Binding-site contacts:
Ligand atom C4 contacts residue GLU44 of chain 1.B at 3.9 Å.
Ligand atom O3 contacts residue GLU111 of chain 1.B at 3.1 Å (salt-bridge).
Ligand atom O5 contacts residue TYR155 of chain 1.B at 3.4 Å.
Ligand atom O3 contacts residue TRP340 of chain 1.B at 3.6 Å.
Ligand atom C4 contacts residue ARG66 of chain 1.B at 3.6 Å.
Ligand atom O6 contacts residue TYR155 of chain 1.B at 3.3 Å (h-bond).
Ligand atom C1 contacts residue ASP14 of chain 1.B at 3.9 Å.
Ligand atom C3 contacts residue ARG66 of chain 1.B at 3.9 Å.
Ligand atom O2 contacts residue ASP65 of chain 1.B at 2.8 Å (salt-bridge).
Ligand atom O2 contacts residue LYS15 of chain 1.B at 2.9 Å (salt-bridge).
Ligand atom O4 contacts residue ARG344 of chain 1.B at 3.6 Å (salt-bridge).
Ligand atom C6 contacts residue TYR155 of chain 1.B at 3.8 Å (hydrophobic).
Ligand atom C3 contacts residue GLU111 of chain 1.B at 3.7 Å.
Ligand atom C6 contacts residue ARG344 of chain 1.B at 3.6 Å.
Ligand atom C1 contacts residue ASN12 of chain 1.B at 4.0 Å.
Ligand atom C3 contacts residue TRP62 of chain 1.B at 3.7 Å (hydrophobic).
Ligand atom C4 contacts residue TYR155 of chain 1.B at 4.0 Å (hydrophobic).
Ligand atom C2 contacts residue GLU111 of chain 1.B at 3.2 Å.
Ligand atom C6 contacts residue PRO154 of chain 1.B at 3.7 Å (hydrophobic).
Ligand atom O1 contacts residue ASP14 of chain 1.B at 3.5 Å (salt-bridge).
Ligand atom C4 contacts residue TRP340 of chain 1.B at 3.7 Å (hydrophobic).
Ligand atom O1 contacts residue ASN12 of chain 1.B at 2.7 Å (h-bond).
Ligand atom O6 contacts residue GLU153 of chain 1.B at 2.8 Å (salt-bridge).
Ligand atom O3 contacts residue ASP65 of chain 1.B at 2.5 Å (salt-bridge).
Ligand atom O6 contacts residue PHE156 of chain 1.B at 3.8 Å.
Ligand atom O2 contacts residue TRP62 of chain 1.B at 3.5 Å (h-bond).
Ligand atom C5 contacts residue GLU44 of chain 1.B at 4.0 Å.
Ligand atom C3 contacts residue ASP65 of chain 1.B at 3.7 Å.
Ligand atom C1 contacts residue TYR155 of chain 1.B at 3.7 Å (hydrophobic).
Ligand atom O6 contacts residue PRO154 of chain 1.B at 3.2 Å.
Ligand atom O4 contacts residue GLU44 of chain 1.B at 2.8 Å (salt-bridge).
Ligand atom O4 contacts residue ARG66 of chain 1.B at 2.5 Å (salt-bridge).
Ligand atom O3 contacts residue ALA63 of chain 1.B at 3.6 Å.
Ligand atom C1 contacts residue TRP230 of chain 1.B at 3.9 Å (hydrophobic).
Ligand atom O2 contacts residue ALA63 of chain 1.B at 3.5 Å.
Ligand atom O3 contacts residue ARG66 of chain 1.B at 3.0 Å (salt-bridge).
Ligand atom C2 contacts residue ASP65 of chain 1.B at 3.5 Å.
Ligand atom O2 contacts residue GLU111 of chain 1.B at 2.5 Å (salt-bridge).
Ligand atom O3 contacts residue TRP62 of chain 1.B at 3.7 Å.
Ligand atom C6 contacts residue GLU153 of chain 1.B at 3.3 Å.

A protein and the small-molecule ligand that binds it are described below.
Small molecule (SMILES): OC[C@H]1O[C@H](O[C@H]2[C@H](O)[C@@H](O)[C@@H](O)O[C@@H]2CO)[C@H](O)[C@@H](O)[C@@H]1O

Sequence of chain 1.B:
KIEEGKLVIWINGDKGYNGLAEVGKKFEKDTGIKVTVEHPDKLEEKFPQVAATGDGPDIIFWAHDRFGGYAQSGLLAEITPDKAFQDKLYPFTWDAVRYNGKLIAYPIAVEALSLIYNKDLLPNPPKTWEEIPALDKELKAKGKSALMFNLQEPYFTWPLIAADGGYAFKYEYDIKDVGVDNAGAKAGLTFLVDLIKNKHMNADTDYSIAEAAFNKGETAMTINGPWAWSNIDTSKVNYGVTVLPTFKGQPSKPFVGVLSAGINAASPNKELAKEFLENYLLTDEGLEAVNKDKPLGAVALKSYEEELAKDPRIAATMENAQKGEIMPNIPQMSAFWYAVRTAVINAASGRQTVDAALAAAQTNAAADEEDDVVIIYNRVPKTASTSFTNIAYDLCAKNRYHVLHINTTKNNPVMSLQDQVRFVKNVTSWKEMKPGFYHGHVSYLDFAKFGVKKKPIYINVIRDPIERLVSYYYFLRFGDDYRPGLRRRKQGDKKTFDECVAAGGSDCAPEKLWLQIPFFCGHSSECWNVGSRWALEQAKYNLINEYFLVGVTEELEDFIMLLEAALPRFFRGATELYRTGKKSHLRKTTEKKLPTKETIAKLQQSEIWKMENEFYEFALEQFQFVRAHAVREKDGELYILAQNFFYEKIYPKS